Sequence of chain 1.B:
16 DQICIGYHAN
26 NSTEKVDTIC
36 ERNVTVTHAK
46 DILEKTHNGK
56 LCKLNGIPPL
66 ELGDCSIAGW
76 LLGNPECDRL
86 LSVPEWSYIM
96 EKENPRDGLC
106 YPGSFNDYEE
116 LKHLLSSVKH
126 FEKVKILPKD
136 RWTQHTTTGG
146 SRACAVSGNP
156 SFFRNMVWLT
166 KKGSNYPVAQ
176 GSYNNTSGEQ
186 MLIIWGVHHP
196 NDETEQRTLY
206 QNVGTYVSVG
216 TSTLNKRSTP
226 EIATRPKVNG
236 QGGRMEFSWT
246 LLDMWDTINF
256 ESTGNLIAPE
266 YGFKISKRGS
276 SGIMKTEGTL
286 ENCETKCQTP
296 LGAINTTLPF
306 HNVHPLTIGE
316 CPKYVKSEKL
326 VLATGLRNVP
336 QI

Binding-site contacts:
Ligand atom C7 contacts residue THR252 of chain 1.B at 4.0 Å.
Ligand atom C5 contacts residue TRP250 of chain 1.B at 4.4 Å (hydrophobic).
Ligand atom C3 contacts residue ASN179 of chain 1.B at 3.8 Å.
Ligand atom N2 contacts residue THR252 of chain 1.B at 3.8 Å.
Ligand atom C1 contacts residue TRP250 of chain 1.B at 4.2 Å (hydrophobic).
Ligand atom C1 contacts residue ASN179 of chain 1.B at 1.4 Å.
Ligand atom C2 contacts residue ASN179 of chain 1.B at 2.5 Å.
Ligand atom C8 contacts residue THR252 of chain 1.B at 3.5 Å.
Ligand atom N2 contacts residue ASN179 of chain 1.B at 2.9 Å (h-bond).
Ligand atom O5 contacts residue ASN179 of chain 1.B at 2.4 Å (h-bond).
Ligand atom C6 contacts residue TRP250 of chain 1.B at 4.0 Å (hydrophobic).
Ligand atom O6 contacts residue THR181 of chain 1.B at 4.1 Å.
Ligand atom C7 contacts residue ASN179 of chain 1.B at 3.8 Å.
Ligand atom O7 contacts residue ASN179 of chain 1.B at 4.2 Å.
Ligand atom O5 contacts residue THR181 of chain 1.B at 4.1 Å.
Ligand atom C5 contacts residue ASN179 of chain 1.B at 3.7 Å.
Ligand atom C4 contacts residue ASN179 of chain 1.B at 4.2 Å.

A protein and the small-molecule ligand that binds it are described below.
Small molecule (SMILES): CC(=O)N[C@@H]1[C@@H](O)[C@H](O)[C@@H](CO)O[C@H]1O